Binding-site contacts:
Ligand atom N contacts residue VAL373 of chain 2.A at 3.7 Å.
Ligand atom C19 contacts residue SER116 of chain 2.A at 3.1 Å.
Ligand atom C20 contacts residue PHE235 of chain 2.A at 3.7 Å (hydrophobic).
Ligand atom N1 contacts residue PHE369 of chain 2.A at 3.3 Å (h-bond).
Ligand atom C16 contacts residue ALA123 of chain 2.A at 3.9 Å (hydrophobic).
Ligand atom C5 contacts residue MET231 of chain 2.A at 3.5 Å (hydrophobic).
Ligand atom C18 contacts residue GLY117 of chain 2.A at 3.4 Å.
Ligand atom C12 contacts residue MET231 of chain 2.A at 3.7 Å (hydrophobic).
Ligand atom O2 contacts residue MET231 of chain 2.A at 3.4 Å (h-bond).
Ligand atom C13 contacts residue MET231 of chain 2.A at 3.5 Å (hydrophobic).
Ligand atom O1 contacts residue VAL124 of chain 2.A at 3.5 Å.
Ligand atom O contacts residue ILE377 of chain 2.A at 3.9 Å.
Ligand atom C3 contacts residue VAL124 of chain 2.A at 3.5 Å (hydrophobic).
Ligand atom C6 contacts residue VAL373 of chain 2.A at 3.8 Å (hydrophobic).
Ligand atom C9 contacts residue GLY120 of chain 2.A at 3.7 Å.
Ligand atom O2 contacts residue PHE369 of chain 2.A at 3.3 Å.
Ligand atom C6 contacts residue MET231 of chain 2.A at 3.4 Å (hydrophobic).
Ligand atom C3 contacts residue VAL373 of chain 2.A at 3.9 Å (hydrophobic).
Ligand atom C2 contacts residue VAL373 of chain 2.A at 3.8 Å (hydrophobic).
Ligand atom C8 contacts residue GLY120 of chain 2.A at 3.9 Å.
Ligand atom C13 contacts residue PHE369 of chain 2.A at 3.7 Å (hydrophobic).
Ligand atom C5 contacts residue VAL373 of chain 2.A at 3.9 Å (hydrophobic).
Ligand atom C1 contacts residue VAL373 of chain 2.A at 3.7 Å (hydrophobic).
Ligand atom C11 contacts residue SER116 of chain 2.A at 3.6 Å.
Ligand atom C2 contacts residue ILE377 of chain 2.A at 3.6 Å (hydrophobic).
Ligand atom C19 contacts residue ALA113 of chain 2.A at 3.2 Å (hydrophobic).
Ligand atom C16 contacts residue PHE369 of chain 2.A at 3.5 Å (hydrophobic).
Ligand atom N1 contacts residue TYR127 of chain 2.A at 3.1 Å (h-bond).
Ligand atom N1 contacts residue VAL373 of chain 2.A at 3.5 Å.
Ligand atom C12 contacts residue LEU108 of chain 2.A at 3.9 Å (hydrophobic).
Ligand atom C16 contacts residue VAL373 of chain 2.A at 3.6 Å (hydrophobic).
Ligand atom N contacts residue PHE369 of chain 2.A at 2.8 Å (h-bond).
Ligand atom C22 contacts residue PHE235 of chain 2.A at 3.6 Å (hydrophobic).
Ligand atom C18 contacts residue SER116 of chain 2.A at 3.3 Å.
Ligand atom N1 contacts residue ALA123 of chain 2.A at 3.4 Å.
Ligand atom O1 contacts residue GLY120 of chain 2.A at 3.5 Å.
Ligand atom N contacts residue LEU108 of chain 2.A at 3.9 Å.
Ligand atom C4 contacts residue VAL373 of chain 2.A at 3.9 Å (hydrophobic).
Ligand atom C14 contacts residue PHE369 of chain 2.A at 3.2 Å (hydrophobic).
Ligand atom C15 contacts residue PHE369 of chain 2.A at 3.4 Å (hydrophobic).

The small molecule below binds the protein below.
Small molecule (SMILES): COc1ccc(C2C(C#N)=C(N)OC3=C2C(=O)C[C@@H](c2cccc4ccccc24)C3)cc1

Sequence of chain 2.A:
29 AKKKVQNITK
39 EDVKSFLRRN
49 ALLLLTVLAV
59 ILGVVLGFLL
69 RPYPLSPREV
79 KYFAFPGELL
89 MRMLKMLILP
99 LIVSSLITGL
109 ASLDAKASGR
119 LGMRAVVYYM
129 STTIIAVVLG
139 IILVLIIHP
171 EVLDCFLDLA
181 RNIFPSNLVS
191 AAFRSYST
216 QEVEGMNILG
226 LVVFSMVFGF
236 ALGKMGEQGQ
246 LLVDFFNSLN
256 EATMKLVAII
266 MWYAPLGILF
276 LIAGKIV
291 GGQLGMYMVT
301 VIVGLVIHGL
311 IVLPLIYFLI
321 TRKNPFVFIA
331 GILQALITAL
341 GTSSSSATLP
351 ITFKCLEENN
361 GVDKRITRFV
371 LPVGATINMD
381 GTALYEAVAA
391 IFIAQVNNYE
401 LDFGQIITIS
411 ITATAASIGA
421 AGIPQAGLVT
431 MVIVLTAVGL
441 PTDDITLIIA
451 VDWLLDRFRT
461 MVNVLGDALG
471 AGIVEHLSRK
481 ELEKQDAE